Binding-site contacts:
Ligand atom O1 contacts residue PRO220 of chain 1.A at 4.5 Å.

Sequence of chain 1.A:
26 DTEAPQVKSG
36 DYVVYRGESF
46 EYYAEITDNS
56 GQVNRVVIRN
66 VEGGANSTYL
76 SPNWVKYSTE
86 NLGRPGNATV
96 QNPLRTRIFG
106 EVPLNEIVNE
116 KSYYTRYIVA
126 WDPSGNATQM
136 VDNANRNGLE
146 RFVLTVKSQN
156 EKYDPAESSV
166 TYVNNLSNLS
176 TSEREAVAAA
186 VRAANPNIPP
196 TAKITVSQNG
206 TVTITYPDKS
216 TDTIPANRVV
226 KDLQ

A protein and the small-molecule ligand that binds it are described below.
Small molecule (SMILES): CC(=O)N[C@H]1[C@H]([C@H](O)[C@H](O)CO)O[C@@](O[C@@H]2[C@@H](O)[C@H](O)O[C@H](CO)[C@@H]2O)(C(=O)O)C[C@@H]1O